Binding-site contacts:
Ligand atom C8 contacts residue ASN65 of chain 1.A at 4.3 Å.
Ligand atom N2 contacts residue ILE361 of chain 1.A at 4.0 Å.
Ligand atom C8 contacts residue LYS62 of chain 1.A at 4.4 Å.
Ligand atom C8 contacts residue ILE392 of chain 1.A at 4.1 Å (hydrophobic).
Ligand atom C3 contacts residue ASN65 of chain 1.A at 3.6 Å.
Ligand atom C5 contacts residue ASN65 of chain 1.A at 3.6 Å.
Ligand atom O5 contacts residue ASN65 of chain 1.A at 2.4 Å (h-bond).
Ligand atom C7 contacts residue ILE361 of chain 1.A at 4.2 Å (hydrophobic).
Ligand atom N2 contacts residue ASN65 of chain 1.A at 2.7 Å (h-bond).
Ligand atom C8 contacts residue ILE361 of chain 1.A at 3.8 Å (hydrophobic).
Ligand atom C4 contacts residue ASN65 of chain 1.A at 4.1 Å.
Ligand atom O7 contacts residue LYS62 of chain 1.A at 4.2 Å.
Ligand atom C7 contacts residue ASN65 of chain 1.A at 3.1 Å.
Ligand atom O7 contacts residue ASN65 of chain 1.A at 3.2 Å (h-bond).
Ligand atom C1 contacts residue ASN65 of chain 1.A at 1.4 Å.
Ligand atom C2 contacts residue ASN65 of chain 1.A at 2.2 Å.

Sequence of chain 1.A:
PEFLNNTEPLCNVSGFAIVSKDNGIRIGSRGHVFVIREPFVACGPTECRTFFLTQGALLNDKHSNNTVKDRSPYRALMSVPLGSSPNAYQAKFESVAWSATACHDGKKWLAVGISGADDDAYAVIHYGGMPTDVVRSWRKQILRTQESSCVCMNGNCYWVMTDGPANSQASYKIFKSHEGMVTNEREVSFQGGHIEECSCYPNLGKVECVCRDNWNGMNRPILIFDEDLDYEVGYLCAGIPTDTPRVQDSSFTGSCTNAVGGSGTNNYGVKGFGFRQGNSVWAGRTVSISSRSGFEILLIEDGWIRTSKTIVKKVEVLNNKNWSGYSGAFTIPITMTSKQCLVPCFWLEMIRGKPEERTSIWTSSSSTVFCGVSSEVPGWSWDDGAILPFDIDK

The protein below binds the small molecule below.
Small molecule (SMILES): CC(=O)N[C@@H]1[C@@H](O)[C@H](O)[C@@H](CO)O[C@H]1O